Sequence of chain 1.K:
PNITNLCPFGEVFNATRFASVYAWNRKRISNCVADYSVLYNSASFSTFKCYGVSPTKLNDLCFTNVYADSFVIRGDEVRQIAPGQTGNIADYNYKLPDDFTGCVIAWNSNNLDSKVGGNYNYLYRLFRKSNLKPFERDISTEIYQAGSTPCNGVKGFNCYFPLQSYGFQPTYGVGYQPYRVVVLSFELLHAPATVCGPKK

Sequence of chain 1.B:
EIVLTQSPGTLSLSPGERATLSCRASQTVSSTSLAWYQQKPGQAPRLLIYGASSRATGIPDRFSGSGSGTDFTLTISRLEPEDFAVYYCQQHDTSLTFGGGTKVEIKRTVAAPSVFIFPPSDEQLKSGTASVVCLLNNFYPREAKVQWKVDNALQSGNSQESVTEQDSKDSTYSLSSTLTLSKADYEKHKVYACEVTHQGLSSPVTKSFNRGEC

Sequence of chain 1.A:
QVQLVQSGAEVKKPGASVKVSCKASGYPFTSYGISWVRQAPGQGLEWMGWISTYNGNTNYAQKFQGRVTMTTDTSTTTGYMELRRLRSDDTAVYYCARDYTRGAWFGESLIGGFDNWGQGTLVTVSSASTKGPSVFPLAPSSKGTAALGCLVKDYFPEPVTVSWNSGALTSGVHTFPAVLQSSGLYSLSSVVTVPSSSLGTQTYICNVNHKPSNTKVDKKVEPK

Binding-site contacts:
Ligand atom O7 contacts residue VAL72 of chain 1.K at 3.9 Å.
Ligand atom O6 contacts residue VAL72 of chain 1.K at 3.8 Å.
Ligand atom C8 contacts residue LEU73 of chain 1.K at 4.3 Å (hydrophobic).
Ligand atom C2 contacts residue TYR100 of chain 1.A at 4.0 Å (hydrophobic).
Ligand atom N2 contacts residue EDO1 of chain 1.YB at 4.3 Å.
Ligand atom O3 contacts residue EDO1 of chain 1.XB at 4.4 Å.
Ligand atom O7 contacts residue TYR100 of chain 1.A at 4.5 Å.
Ligand atom C8 contacts residue EDO1 of chain 1.XB at 3.6 Å.
Ligand atom C1 contacts residue TYR100 of chain 1.A at 3.8 Å (hydrophobic).
Ligand atom C8 contacts residue VAL72 of chain 1.K at 3.6 Å (hydrophobic).
Ligand atom C2 contacts residue EDO1 of chain 1.XB at 3.8 Å.
Ligand atom C6 contacts residue VAL72 of chain 1.K at 3.9 Å (hydrophobic).
Ligand atom O3 contacts residue VAL72 of chain 1.K at 4.0 Å.
Ligand atom O7 contacts residue ASN48 of chain 1.K at 4.4 Å.
Ligand atom C3 contacts residue ASN48 of chain 1.K at 3.8 Å.
Ligand atom C8 contacts residue PHE47 of chain 1.K at 4.0 Å (hydrophobic).
Ligand atom C3 contacts residue EDO1 of chain 1.XB at 4.0 Å.
Ligand atom C8 contacts residue PHE43 of chain 1.K at 3.8 Å (hydrophobic).
Ligand atom C8 contacts residue TYR50 of chain 1.B at 3.9 Å (hydrophobic).
Ligand atom O7 contacts residue GLY44 of chain 1.K at 3.5 Å.
Ligand atom C7 contacts residue VAL72 of chain 1.K at 4.0 Å (hydrophobic).
Ligand atom N2 contacts residue EDO1 of chain 1.XB at 2.9 Å (h-bond).
Ligand atom C1 contacts residue ASN48 of chain 1.K at 1.4 Å.
Ligand atom C4 contacts residue ASN48 of chain 1.K at 4.2 Å.
Ligand atom O5 contacts residue ASN48 of chain 1.K at 2.2 Å (h-bond).
Ligand atom C1 contacts residue EDO1 of chain 1.XB at 4.1 Å.
Ligand atom C7 contacts residue GLY44 of chain 1.K at 3.5 Å.
Ligand atom C7 contacts residue EDO1 of chain 1.XB at 3.7 Å.
Ligand atom C2 contacts residue ASN48 of chain 1.K at 2.5 Å.
Ligand atom O5 contacts residue TYR100 of chain 1.A at 4.0 Å.
Ligand atom C6 contacts residue TYR50 of chain 1.B at 4.1 Å (hydrophobic).
Ligand atom N2 contacts residue GLY44 of chain 1.K at 4.2 Å.
Ligand atom C7 contacts residue ASN48 of chain 1.K at 4.0 Å.
Ligand atom N2 contacts residue ASN48 of chain 1.K at 3.0 Å (h-bond).
Ligand atom C1 contacts residue EDO1 of chain 1.YB at 4.2 Å.
Ligand atom C5 contacts residue ASN48 of chain 1.K at 3.6 Å.
Ligand atom O6 contacts residue TYR50 of chain 1.B at 3.2 Å (h-bond).
Ligand atom C8 contacts residue GLY44 of chain 1.K at 3.7 Å.

A protein and the small-molecule ligand that binds it are described below.
Small molecule (SMILES): CC(=O)N[C@H]1[C@H](O[C@H]2[C@H](O)[C@@H](NC(C)=O)CO[C@@H]2CO)O[C@H](CO)[C@@H](O)[C@@H]1O